Binding-site contacts:
Ligand atom CL contacts residue ASP104 of chain 1.A at 3.9 Å.
Ligand atom C2 contacts residue ASN99 of chain 1.A at 3.7 Å.
Ligand atom CL contacts residue TRP40 of chain 1.A at 4.1 Å.
Ligand atom CAU contacts residue PRO41 of chain 1.A at 4.1 Å (hydrophobic).
Ligand atom N3 contacts residue LEU53 of chain 1.A at 3.8 Å.
Ligand atom CL contacts residue MET108 of chain 1.A at 3.5 Å.
Ligand atom N1 contacts residue ILE105 of chain 1.A at 3.9 Å.
Ligand atom CAI contacts residue LEU53 of chain 1.A at 4.2 Å (hydrophobic).
Ligand atom CAL contacts residue PRO41 of chain 1.A at 4.0 Å (hydrophobic).
Ligand atom CAT contacts residue VAL46 of chain 1.A at 3.3 Å (hydrophobic).
Ligand atom O6 contacts residue ILE105 of chain 1.A at 4.2 Å.
Ligand atom C6 contacts residue ILE105 of chain 1.A at 3.8 Å (hydrophobic).
Ligand atom N1 contacts residue ASN99 of chain 1.A at 2.9 Å (h-bond).
Ligand atom C4 contacts residue ILE105 of chain 1.A at 4.1 Å (hydrophobic).
Ligand atom C8 contacts residue VAL46 of chain 1.A at 4.1 Å (hydrophobic).
Ligand atom N7 contacts residue PRO41 of chain 1.A at 4.0 Å.
Ligand atom O2 contacts residue LEU53 of chain 1.A at 4.1 Å.
Ligand atom N1 contacts residue LEU53 of chain 1.A at 4.2 Å.
Ligand atom N7 contacts residue ILE105 of chain 1.A at 4.2 Å.
Ligand atom O6 contacts residue ASN99 of chain 1.A at 3.0 Å (h-bond).
Ligand atom C5 contacts residue ILE105 of chain 1.A at 3.9 Å (hydrophobic).
Ligand atom C2 contacts residue LEU53 of chain 1.A at 3.8 Å (hydrophobic).
Ligand atom N9 contacts residue PRO41 of chain 1.A at 4.1 Å.
Ligand atom N7 contacts residue VAL46 of chain 1.A at 3.7 Å.
Ligand atom CAK contacts residue ILE105 of chain 1.A at 4.1 Å (hydrophobic).
Ligand atom CAU contacts residue PHE42 of chain 1.A at 3.4 Å (hydrophobic).
Ligand atom CAN contacts residue ILE105 of chain 1.A at 4.2 Å (hydrophobic).
Ligand atom C8 contacts residue PRO41 of chain 1.A at 3.4 Å (hydrophobic).
Ligand atom N9 contacts residue LEU51 of chain 1.A at 3.6 Å.
Ligand atom CAT contacts residue PRO41 of chain 1.A at 4.0 Å (hydrophobic).
Ligand atom O6 contacts residue TYR98 of chain 1.A at 4.0 Å.
Ligand atom O2 contacts residue ASN99 of chain 1.A at 3.5 Å (h-bond).
Ligand atom C4 contacts residue LEU53 of chain 1.A at 4.1 Å (hydrophobic).
Ligand atom O6 contacts residue TYR56 of chain 1.A at 3.9 Å.
Ligand atom CAL contacts residue ILE105 of chain 1.A at 4.0 Å (hydrophobic).
Ligand atom CAL contacts residue TRP40 of chain 1.A at 3.5 Å (hydrophobic).
Ligand atom CAU contacts residue ILE105 of chain 1.A at 4.0 Å (hydrophobic).
Ligand atom C6 contacts residue ASN99 of chain 1.A at 3.7 Å.
Ligand atom N1 contacts residue TYR98 of chain 1.A at 4.0 Å.
Ligand atom C8 contacts residue LEU51 of chain 1.A at 4.2 Å (hydrophobic).

Sequence of chain 1.A:
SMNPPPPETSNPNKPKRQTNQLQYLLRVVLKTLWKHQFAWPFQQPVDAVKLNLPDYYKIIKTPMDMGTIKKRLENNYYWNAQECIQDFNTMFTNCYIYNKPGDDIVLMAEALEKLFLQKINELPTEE

A small-molecule ligand and the protein it binds are described below.
Small molecule (SMILES): CCn1cnc2c1c(=O)[nH]c(=O)n2Cc1ccc(Cl)cc1